Sequence of chain 1.A:
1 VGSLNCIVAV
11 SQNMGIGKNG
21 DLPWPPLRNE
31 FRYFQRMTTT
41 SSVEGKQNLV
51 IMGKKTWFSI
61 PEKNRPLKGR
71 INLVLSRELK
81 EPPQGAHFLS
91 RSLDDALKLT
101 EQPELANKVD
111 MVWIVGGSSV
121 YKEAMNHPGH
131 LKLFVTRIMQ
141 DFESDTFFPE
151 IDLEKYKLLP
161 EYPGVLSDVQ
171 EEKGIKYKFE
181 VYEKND

Binding-site contacts:
Ligand atom NAD contacts residue THR136 of chain 1.A at 3.6 Å (h-bond).
Ligand atom N1 contacts residue VAL8 of chain 1.A at 3.3 Å.
Ligand atom CAO contacts residue GLU30 of chain 1.A at 3.8 Å.
Ligand atom CAF contacts residue NDP1 of chain 1.L at 3.5 Å.
Ligand atom CAK contacts residue LEU67 of chain 1.A at 3.5 Å (hydrophobic).
Ligand atom NAE contacts residue VAL115 of chain 1.A at 3.8 Å.
Ligand atom N3 contacts residue ALA9 of chain 1.A at 3.6 Å.
Ligand atom N1 contacts residue PHE34 of chain 1.A at 3.6 Å.
Ligand atom C2 contacts residue GLU30 of chain 1.A at 3.5 Å.
Ligand atom C2 contacts residue VAL8 of chain 1.A at 3.7 Å (hydrophobic).
Ligand atom NAE contacts residue ILE7 of chain 1.A at 2.9 Å (h-bond).
Ligand atom C4 contacts residue GLU30 of chain 1.A at 3.7 Å.
Ligand atom N3 contacts residue GLU30 of chain 1.A at 2.8 Å (salt-bridge).
Ligand atom N1 contacts residue NDP1 of chain 1.L at 3.5 Å (h-bond).
Ligand atom C6 contacts residue VAL8 of chain 1.A at 3.8 Å (hydrophobic).
Ligand atom NAP contacts residue ILE60 of chain 1.A at 3.7 Å.
Ligand atom CAK contacts residue ILE60 of chain 1.A at 3.8 Å (hydrophobic).
Ligand atom C5 contacts residue NDP1 of chain 1.L at 3.2 Å.
Ligand atom NAE contacts residue TYR121 of chain 1.A at 3.3 Å (h-bond).
Ligand atom NAE contacts residue VAL8 of chain 1.A at 3.7 Å.
Ligand atom C6 contacts residue ILE7 of chain 1.A at 3.7 Å (hydrophobic).
Ligand atom NAD contacts residue ILE7 of chain 1.A at 3.7 Å.
Ligand atom N1 contacts residue ILE7 of chain 1.A at 3.6 Å.
Ligand atom C5 contacts residue PHE34 of chain 1.A at 3.8 Å (hydrophobic).
Ligand atom CBB contacts residue NDP1 of chain 1.L at 3.5 Å.
Ligand atom C2 contacts residue ALA9 of chain 1.A at 3.7 Å (hydrophobic).
Ligand atom NAE contacts residue NDP1 of chain 1.L at 2.9 Å (h-bond).
Ligand atom CAA contacts residue LEU22 of chain 1.A at 3.8 Å (hydrophobic).
Ligand atom NAE contacts residue PHE34 of chain 1.A at 3.7 Å.
Ligand atom CAL contacts residue ILE60 of chain 1.A at 3.5 Å (hydrophobic).
Ligand atom N1 contacts residue ALA9 of chain 1.A at 3.5 Å (h-bond).
Ligand atom NAO contacts residue PRO61 of chain 1.A at 3.6 Å.
Ligand atom NAD contacts residue VAL8 of chain 1.A at 3.6 Å (h-bond).
Ligand atom CAV contacts residue PHE34 of chain 1.A at 3.7 Å (hydrophobic).
Ligand atom CAM contacts residue THR56 of chain 1.A at 3.6 Å.
Ligand atom CAG contacts residue NDP1 of chain 1.L at 3.2 Å.
Ligand atom NAD contacts residue GLU30 of chain 1.A at 2.8 Å (salt-bridge).
Ligand atom CAA contacts residue GLU30 of chain 1.A at 3.0 Å.
Ligand atom C6 contacts residue NDP1 of chain 1.L at 3.0 Å.
Ligand atom C6 contacts residue PHE34 of chain 1.A at 3.5 Å (hydrophobic).

A protein and the small-molecule ligand that binds it are described below.
Small molecule (SMILES): CCc1nc(N)nc(N)c1C#CCc1cccc(-c2cncnc2)c1